Sequence of chain 1.A:
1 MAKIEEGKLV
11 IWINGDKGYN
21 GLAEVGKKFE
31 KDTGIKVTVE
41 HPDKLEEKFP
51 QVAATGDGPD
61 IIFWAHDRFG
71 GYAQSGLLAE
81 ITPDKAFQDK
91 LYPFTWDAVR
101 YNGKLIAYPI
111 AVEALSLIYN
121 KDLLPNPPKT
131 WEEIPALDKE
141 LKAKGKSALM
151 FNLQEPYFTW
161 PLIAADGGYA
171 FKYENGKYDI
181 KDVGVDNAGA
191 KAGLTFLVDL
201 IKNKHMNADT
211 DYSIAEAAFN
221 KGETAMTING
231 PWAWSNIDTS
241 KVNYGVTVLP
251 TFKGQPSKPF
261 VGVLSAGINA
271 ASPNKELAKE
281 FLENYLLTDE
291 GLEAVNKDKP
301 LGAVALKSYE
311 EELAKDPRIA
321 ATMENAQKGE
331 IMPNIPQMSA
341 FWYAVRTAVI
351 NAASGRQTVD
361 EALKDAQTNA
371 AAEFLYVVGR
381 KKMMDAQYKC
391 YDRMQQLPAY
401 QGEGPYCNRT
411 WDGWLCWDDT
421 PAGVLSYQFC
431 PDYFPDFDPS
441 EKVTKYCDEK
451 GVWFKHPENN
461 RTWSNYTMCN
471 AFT

A small-molecule ligand and the protein it binds are described below.
Small molecule (SMILES): CC(=O)N[C@@H]1[C@@H](O)[C@H](O)[C@@H](CO)O[C@H]1O

Binding-site contacts:
Ligand atom N2 contacts residue ASN460 of chain 1.A at 2.9 Å (h-bond).
Ligand atom C2 contacts residue ASN460 of chain 1.A at 2.4 Å.
Ligand atom C8 contacts residue PRO457 of chain 1.A at 3.5 Å (hydrophobic).
Ligand atom C5 contacts residue ASN460 of chain 1.A at 3.6 Å.
Ligand atom C8 contacts residue ASN460 of chain 1.A at 4.3 Å.
Ligand atom C1 contacts residue ASN460 of chain 1.A at 1.4 Å.
Ligand atom C7 contacts residue ASN460 of chain 1.A at 3.3 Å.
Ligand atom O5 contacts residue ASN460 of chain 1.A at 2.2 Å (h-bond).
Ligand atom C4 contacts residue ASN460 of chain 1.A at 4.1 Å.
Ligand atom C3 contacts residue ASN460 of chain 1.A at 3.7 Å.
Ligand atom C8 contacts residue ASN459 of chain 1.A at 4.0 Å.
Ligand atom O7 contacts residue ASN460 of chain 1.A at 3.6 Å.
Ligand atom C8 contacts residue GLU458 of chain 1.A at 3.8 Å.